The protein below binds the small molecule below.
Small molecule (SMILES): CC(=O)N[C@H]1[C@H](O[C@H]2[C@H](O)[C@@H](NC(C)=O)CO[C@@H]2CO)O[C@H](CO)[C@@H](O[C@@H]2O[C@H](CO)[C@@H](O)[C@H](O)[C@@H]2O)[C@@H]1O

Binding-site contacts:
Ligand atom O3 contacts residue TYR64 of chain 1.B at 4.4 Å.
Ligand atom C6 contacts residue TYR112 of chain 1.B at 3.8 Å (hydrophobic).
Ligand atom C1 contacts residue SER116 of chain 1.B at 4.4 Å.
Ligand atom C8 contacts residue ASN114 of chain 1.B at 4.4 Å.
Ligand atom O7 contacts residue ASN114 of chain 1.B at 3.3 Å (h-bond).
Ligand atom C2 contacts residue TYR64 of chain 1.B at 3.8 Å (hydrophobic).
Ligand atom C3 contacts residue TYR64 of chain 1.B at 3.9 Å (hydrophobic).
Ligand atom C4 contacts residue ASN114 of chain 1.B at 4.2 Å.
Ligand atom C1 contacts residue TYR64 of chain 1.B at 4.2 Å (hydrophobic).
Ligand atom C7 contacts residue HIS118 of chain 1.B at 4.4 Å.
Ligand atom C5 contacts residue ASN114 of chain 1.B at 3.6 Å.
Ligand atom N2 contacts residue ASN114 of chain 1.B at 2.8 Å (h-bond).
Ligand atom C8 contacts residue HIS118 of chain 1.B at 3.7 Å.
Ligand atom C7 contacts residue ASN114 of chain 1.B at 3.2 Å.
Ligand atom C1 contacts residue ASN114 of chain 1.B at 1.4 Å.
Ligand atom O7 contacts residue HIS118 of chain 1.B at 4.2 Å.
Ligand atom C8 contacts residue TYR64 of chain 1.B at 3.5 Å (hydrophobic).
Ligand atom C7 contacts residue TYR64 of chain 1.B at 3.7 Å (hydrophobic).
Ligand atom O5 contacts residue ASN114 of chain 1.B at 2.4 Å (h-bond).
Ligand atom C2 contacts residue ASN114 of chain 1.B at 2.4 Å.
Ligand atom O6 contacts residue TYR112 of chain 1.B at 4.4 Å.
Ligand atom C3 contacts residue ASN114 of chain 1.B at 3.8 Å.
Ligand atom N2 contacts residue TYR64 of chain 1.B at 2.9 Å (h-bond).
Ligand atom C8 contacts residue TYR112 of chain 1.B at 3.5 Å (hydrophobic).

Sequence of chain 1.B:
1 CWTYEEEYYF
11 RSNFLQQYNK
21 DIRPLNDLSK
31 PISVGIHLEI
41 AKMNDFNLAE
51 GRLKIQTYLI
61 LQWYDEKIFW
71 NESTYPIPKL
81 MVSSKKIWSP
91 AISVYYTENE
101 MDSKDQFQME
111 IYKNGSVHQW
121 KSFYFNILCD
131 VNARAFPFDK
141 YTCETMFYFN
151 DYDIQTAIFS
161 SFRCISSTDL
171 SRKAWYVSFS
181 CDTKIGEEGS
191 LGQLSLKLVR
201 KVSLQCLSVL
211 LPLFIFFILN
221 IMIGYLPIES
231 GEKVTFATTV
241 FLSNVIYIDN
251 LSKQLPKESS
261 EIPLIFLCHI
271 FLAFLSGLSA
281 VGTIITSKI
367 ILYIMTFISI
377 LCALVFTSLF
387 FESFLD